Binding-site contacts:
Ligand atom O5 contacts residue ASN119 of chain 2.A at 2.4 Å (h-bond).
Ligand atom C8 contacts residue TYR372 of chain 4.A at 3.5 Å (hydrophobic).
Ligand atom O2 contacts residue ILE311 of chain 4.A at 3.4 Å.
Ligand atom O3 contacts residue GLN310 of chain 4.A at 3.4 Å (h-bond).
Ligand atom C7 contacts residue ASN312 of chain 4.A at 3.6 Å.
Ligand atom O4 contacts residue ARG313 of chain 4.A at 3.9 Å.
Ligand atom N2 contacts residue ASN119 of chain 2.A at 2.8 Å (h-bond).
Ligand atom C8 contacts residue ASN312 of chain 4.A at 3.2 Å.
Ligand atom O6 contacts residue TYR372 of chain 4.A at 3.4 Å.
Ligand atom O7 contacts residue ASN119 of chain 2.A at 3.1 Å (h-bond).
Ligand atom O4 contacts residue ARG313 of chain 4.A at 3.4 Å (salt-bridge).
Ligand atom O5 contacts residue THR374 of chain 4.A at 3.2 Å (h-bond).
Ligand atom O5 contacts residue GLY373 of chain 4.A at 3.3 Å.
Ligand atom C6 contacts residue TYR372 of chain 4.A at 3.5 Å (hydrophobic).
Ligand atom O6 contacts residue ILE311 of chain 4.A at 3.8 Å.
Ligand atom C2 contacts residue ASN119 of chain 2.A at 2.4 Å.
Ligand atom C5 contacts residue ASN119 of chain 2.A at 3.7 Å.
Ligand atom C2 contacts residue THR374 of chain 4.A at 3.8 Å.
Ligand atom C6 contacts residue GLY373 of chain 4.A at 3.5 Å.
Ligand atom O6 contacts residue GLY373 of chain 4.A at 2.8 Å (h-bond).
Ligand atom N2 contacts residue ASN312 of chain 4.A at 3.5 Å (h-bond).
Ligand atom O3 contacts residue GLN310 of chain 4.A at 3.6 Å (h-bond).
Ligand atom C3 contacts residue GLN310 of chain 4.A at 3.5 Å.
Ligand atom C3 contacts residue ARG313 of chain 4.A at 3.8 Å.
Ligand atom O2 contacts residue ARG313 of chain 4.A at 3.2 Å.
Ligand atom C6 contacts residue ARG313 of chain 4.A at 3.9 Å.
Ligand atom C7 contacts residue ASN119 of chain 2.A at 3.1 Å.
Ligand atom C1 contacts residue THR374 of chain 4.A at 3.7 Å.
Ligand atom O7 contacts residue THR374 of chain 4.A at 3.8 Å.
Ligand atom O4 contacts residue ASN312 of chain 4.A at 3.8 Å.
Ligand atom C3 contacts residue ASN312 of chain 4.A at 3.6 Å.
Ligand atom C1 contacts residue ASN119 of chain 2.A at 1.5 Å.
Ligand atom O6 contacts residue THR374 of chain 4.A at 3.4 Å (h-bond).
Ligand atom C2 contacts residue ARG313 of chain 4.A at 3.7 Å.
Ligand atom C4 contacts residue GLN310 of chain 4.A at 3.7 Å.
Ligand atom O2 contacts residue GLN310 of chain 4.A at 3.4 Å (h-bond).
Ligand atom C6 contacts residue ILE311 of chain 4.A at 3.8 Å (hydrophobic).
Ligand atom C3 contacts residue ASN119 of chain 2.A at 3.8 Å.
Ligand atom O2 contacts residue ASN312 of chain 4.A at 3.7 Å.
Ligand atom O3 contacts residue ASN312 of chain 4.A at 2.9 Å (h-bond).

Sequence of chain 4.A:
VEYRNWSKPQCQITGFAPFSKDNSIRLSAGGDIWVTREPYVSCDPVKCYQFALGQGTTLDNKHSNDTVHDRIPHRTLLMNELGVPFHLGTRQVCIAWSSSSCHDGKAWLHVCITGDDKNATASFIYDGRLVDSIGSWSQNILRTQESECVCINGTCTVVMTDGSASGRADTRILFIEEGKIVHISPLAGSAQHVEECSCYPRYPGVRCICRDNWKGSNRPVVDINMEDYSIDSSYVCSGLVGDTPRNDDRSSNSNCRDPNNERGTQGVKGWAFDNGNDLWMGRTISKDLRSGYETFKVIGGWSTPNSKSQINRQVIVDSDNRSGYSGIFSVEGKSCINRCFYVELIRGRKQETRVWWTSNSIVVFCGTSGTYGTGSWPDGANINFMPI

Sequence of chain 2.A:
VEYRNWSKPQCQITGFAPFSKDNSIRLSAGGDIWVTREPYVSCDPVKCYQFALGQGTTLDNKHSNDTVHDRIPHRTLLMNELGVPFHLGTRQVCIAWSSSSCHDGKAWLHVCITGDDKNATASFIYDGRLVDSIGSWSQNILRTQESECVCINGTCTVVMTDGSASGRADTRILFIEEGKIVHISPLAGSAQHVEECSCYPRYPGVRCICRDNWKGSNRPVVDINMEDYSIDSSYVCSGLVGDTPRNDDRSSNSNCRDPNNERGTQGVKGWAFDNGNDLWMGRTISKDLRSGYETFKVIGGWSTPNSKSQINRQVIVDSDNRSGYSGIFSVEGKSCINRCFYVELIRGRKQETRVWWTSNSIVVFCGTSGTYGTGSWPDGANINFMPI

A small-molecule ligand and the protein it binds are described below.
Small molecule (SMILES): CC(=O)N[C@H]1[C@H](O[C@H]2[C@H](O)[C@@H](NC(C)=O)CO[C@@H]2CO)O[C@H](CO)[C@@H](O[C@@H]2O[C@H](CO[C@H]3O[C@H](CO)[C@@H](O)[C@H](O)[C@@H]3O)[C@@H](O)[C@H](O[C@H]3O[C@H](CO)[C@@H](O)[C@H](O)[C@@H]3O[C@H]3O[C@H](CO)[C@@H](O)[C@H](O)[C@@H]3O)[C@@H]2O)[C@@H]1O